Binding-site contacts:
Ligand atom C3A contacts residue MET182 of chain 1.A at 3.7 Å (hydrophobic).
Ligand atom C21 contacts residue ILE60 of chain 1.A at 3.7 Å (hydrophobic).
Ligand atom C5 contacts residue PHE161 of chain 1.A at 3.4 Å (hydrophobic).
Ligand atom N6 contacts residue ILE162 of chain 1.A at 2.8 Å (h-bond).
Ligand atom N7 contacts residue ASP206 of chain 1.A at 2.7 Å (salt-bridge).
Ligand atom N6 contacts residue ASP206 of chain 1.A at 3.0 Å (salt-bridge).
Ligand atom C2 contacts residue PHE161 of chain 1.A at 3.7 Å (hydrophobic).
Ligand atom C10 contacts residue VAL86 of chain 1.A at 3.1 Å (hydrophobic).
Ligand atom C6 contacts residue PHE161 of chain 1.A at 3.4 Å (hydrophobic).
Ligand atom O3A contacts residue ILE60 of chain 1.A at 3.5 Å.
Ligand atom N7 contacts residue ALA87 of chain 1.A at 3.5 Å.
Ligand atom C9 contacts residue ALA87 of chain 1.A at 3.7 Å (hydrophobic).
Ligand atom C8 contacts residue SER205 of chain 1.A at 3.4 Å.
Ligand atom C3A contacts residue GLU183 of chain 1.A at 3.5 Å.
Ligand atom C2 contacts residue ILE162 of chain 1.A at 3.8 Å (hydrophobic).
Ligand atom N7 contacts residue GLY88 of chain 1.A at 3.3 Å (h-bond).
Ligand atom C22 contacts residue PHE115 of chain 1.B at 3.8 Å (hydrophobic).
Ligand atom C2A contacts residue GLU183 of chain 1.A at 3.5 Å.
Ligand atom N1 contacts residue PHE161 of chain 1.A at 3.5 Å.
Ligand atom C23 contacts residue PHE115 of chain 1.B at 3.7 Å (hydrophobic).
Ligand atom C20 contacts residue ILE60 of chain 1.A at 3.7 Å (hydrophobic).
Ligand atom C8 contacts residue ALA87 of chain 1.A at 3.3 Å (hydrophobic).
Ligand atom C8 contacts residue GLY88 of chain 1.A at 3.5 Å.
Ligand atom N3 contacts residue MET182 of chain 1.A at 3.6 Å.
Ligand atom N7 contacts residue SER205 of chain 1.A at 3.6 Å.
Ligand atom C5A contacts residue PHE161 of chain 1.A at 3.6 Å (hydrophobic).
Ligand atom O3A contacts residue ALA18 of chain 1.A at 3.5 Å.
Ligand atom C21 contacts residue PHE115 of chain 1.B at 3.6 Å (hydrophobic).
Ligand atom C2A contacts residue MET182 of chain 1.A at 3.7 Å (hydrophobic).
Ligand atom C5 contacts residue GLY88 of chain 1.A at 3.6 Å.
Ligand atom N7 contacts residue PHE161 of chain 1.A at 3.6 Å.
Ligand atom C8 contacts residue ASP206 of chain 1.A at 3.6 Å.
Ligand atom O3A contacts residue GLU183 of chain 1.A at 2.8 Å (salt-bridge).
Ligand atom C1A contacts residue PHE216 of chain 1.A at 3.5 Å (hydrophobic).
Ligand atom C2 contacts residue GLU160 of chain 1.A at 3.5 Å.
Ligand atom N6 contacts residue PHE161 of chain 1.A at 3.5 Å.
Ligand atom N3 contacts residue GLU181 of chain 1.A at 3.4 Å.
Ligand atom C25 contacts residue HIS117 of chain 1.B at 3.4 Å.
Ligand atom N1 contacts residue CYS180 of chain 1.A at 3.6 Å.
Ligand atom N1 contacts residue ILE162 of chain 1.A at 3.0 Å (h-bond).

A protein and the small-molecule ligand that binds it are described below.
Small molecule (SMILES): CCCCCCSC[C@H]1CN(Cc2c[nH]c3c(N)ncnc23)C[C@@H]1O

Sequence of chain 1.B:
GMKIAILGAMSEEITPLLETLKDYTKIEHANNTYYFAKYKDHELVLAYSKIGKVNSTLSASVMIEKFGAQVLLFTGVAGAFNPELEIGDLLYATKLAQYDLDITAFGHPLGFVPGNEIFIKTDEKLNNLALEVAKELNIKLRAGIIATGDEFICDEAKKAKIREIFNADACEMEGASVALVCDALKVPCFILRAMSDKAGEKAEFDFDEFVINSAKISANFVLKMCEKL

Sequence of chain 1.A:
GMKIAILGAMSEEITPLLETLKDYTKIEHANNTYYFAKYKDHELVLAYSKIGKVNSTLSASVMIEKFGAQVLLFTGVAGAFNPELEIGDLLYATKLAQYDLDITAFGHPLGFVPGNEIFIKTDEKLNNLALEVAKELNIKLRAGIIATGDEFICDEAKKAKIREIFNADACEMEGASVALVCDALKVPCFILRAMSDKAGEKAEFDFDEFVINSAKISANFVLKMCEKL